Binding-site contacts:
Ligand atom PA contacts residue THR46 of chain 1.C at 3.8 Å.
Ligand atom O1G contacts residue SER40 of chain 1.C at 3.4 Å.
Ligand atom O1A contacts residue LYS44 of chain 1.C at 3.7 Å.
Ligand atom PG contacts residue MG1 of chain 1.IA at 3.2 Å.
Ligand atom N6 contacts residue PHE13 of chain 1.C at 3.6 Å.
Ligand atom O2G contacts residue SER40 of chain 1.C at 2.6 Å (h-bond).
Ligand atom C5' contacts residue GLY41 of chain 1.C at 3.5 Å.
Ligand atom C5 contacts residue PHE13 of chain 1.C at 3.5 Å (hydrophobic).
Ligand atom O1G contacts residue LYS44 of chain 1.C at 2.6 Å (salt-bridge).
Ligand atom PG contacts residue SER40 of chain 1.C at 3.7 Å.
Ligand atom PB contacts residue LYS44 of chain 1.C at 3.7 Å.
Ligand atom C6 contacts residue PHE13 of chain 1.C at 3.5 Å (hydrophobic).
Ligand atom O1A contacts residue GLY43 of chain 1.C at 3.2 Å.
Ligand atom N9 contacts residue PHE13 of chain 1.C at 3.5 Å.
Ligand atom N3 contacts residue PHE13 of chain 1.C at 3.6 Å.
Ligand atom O4' contacts residue ALA20 of chain 1.C at 3.6 Å.
Ligand atom O2B contacts residue THR45 of chain 1.C at 3.0 Å (h-bond).
Ligand atom O1B contacts residue LYS44 of chain 1.C at 2.8 Å (salt-bridge).
Ligand atom N1 contacts residue PHE13 of chain 1.C at 3.6 Å.
Ligand atom O2B contacts residue MG1 of chain 1.IA at 2.1 Å.
Ligand atom O3A contacts residue GLY43 of chain 1.C at 3.5 Å (h-bond).
Ligand atom PB contacts residue MG1 of chain 1.IA at 3.4 Å.
Ligand atom PG contacts residue LYS44 of chain 1.C at 3.7 Å.
Ligand atom O1B contacts residue GLY41 of chain 1.C at 3.6 Å.
Ligand atom N7 contacts residue PHE13 of chain 1.C at 3.4 Å.
Ligand atom O1G contacts residue GLU166 of chain 1.C at 3.1 Å (salt-bridge).
Ligand atom O3A contacts residue GLY41 of chain 1.C at 3.6 Å.
Ligand atom O1A contacts residue THR45 of chain 1.C at 3.6 Å.
Ligand atom O3G contacts residue MG1 of chain 1.IA at 2.0 Å.
Ligand atom N3B contacts residue GLY41 of chain 1.C at 2.9 Å (h-bond).
Ligand atom O1A contacts residue THR46 of chain 1.C at 2.7 Å (h-bond).
Ligand atom O3G contacts residue GLN89 of chain 1.C at 3.0 Å (h-bond).
Ligand atom PB contacts residue GLY41 of chain 1.C at 3.7 Å.
Ligand atom C2 contacts residue PHE13 of chain 1.C at 3.5 Å (hydrophobic).
Ligand atom C4 contacts residue PHE13 of chain 1.C at 3.4 Å (hydrophobic).
Ligand atom O3G contacts residue GLU166 of chain 1.C at 3.4 Å (salt-bridge).
Ligand atom O1B contacts residue GLY43 of chain 1.C at 3.1 Å (h-bond).
Ligand atom O1B contacts residue ALA42 of chain 1.C at 3.4 Å (h-bond).
Ligand atom C8 contacts residue PHE13 of chain 1.C at 3.4 Å (hydrophobic).
Ligand atom N3B contacts residue MG1 of chain 1.IA at 3.6 Å.

This small molecule binds to this protein.
Small molecule (SMILES): Nc1ncnc2c1ncn2[C@@H]1O[C@H](CO[P](=O)(O)O[P](=O)(O)NP(=O)(O)O)[C@@H](O)[C@H]1O

Sequence of chain 1.C:
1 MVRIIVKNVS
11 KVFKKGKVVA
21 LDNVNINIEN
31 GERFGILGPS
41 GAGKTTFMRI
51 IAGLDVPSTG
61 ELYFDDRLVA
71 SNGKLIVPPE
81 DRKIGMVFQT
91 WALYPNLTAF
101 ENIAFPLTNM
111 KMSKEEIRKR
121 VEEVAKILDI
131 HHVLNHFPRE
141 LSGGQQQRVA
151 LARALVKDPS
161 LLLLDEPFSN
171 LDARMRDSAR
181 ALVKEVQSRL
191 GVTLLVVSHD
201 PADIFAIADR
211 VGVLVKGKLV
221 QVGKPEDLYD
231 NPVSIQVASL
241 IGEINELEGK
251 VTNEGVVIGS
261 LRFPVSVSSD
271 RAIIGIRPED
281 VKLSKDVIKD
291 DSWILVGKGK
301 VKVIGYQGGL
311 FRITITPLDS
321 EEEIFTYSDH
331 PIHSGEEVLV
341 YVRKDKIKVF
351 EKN